Binding-site contacts:
Ligand atom N1 contacts residue VAL740 of chain 1.A at 3.1 Å (h-bond).
Ligand atom N9 contacts residue ILE737 of chain 1.A at 3.8 Å.
Ligand atom C13 contacts residue ILE737 of chain 1.A at 3.5 Å (hydrophobic).
Ligand atom N8 contacts residue ASP822 of chain 1.A at 3.3 Å (salt-bridge).
Ligand atom C14 contacts residue ILE737 of chain 1.A at 3.6 Å (hydrophobic).
Ligand atom N7 contacts residue ILE739 of chain 1.A at 3.5 Å.
Ligand atom C11 contacts residue PHE819 of chain 1.A at 3.9 Å (hydrophobic).
Ligand atom C5 contacts residue ILE821 of chain 1.A at 3.8 Å (hydrophobic).
Ligand atom C1 contacts residue MET811 of chain 1.A at 3.8 Å (hydrophobic).
Ligand atom C11 contacts residue GLU738 of chain 1.A at 3.3 Å.
Ligand atom N9 contacts residue ASP822 of chain 1.A at 3.7 Å.
Ligand atom C14 contacts residue ASP822 of chain 1.A at 3.5 Å.
Ligand atom N8 contacts residue ASP694 of chain 1.A at 3.3 Å (salt-bridge).
Ligand atom C13 contacts residue TYR725 of chain 1.A at 3.6 Å (hydrophobic).
Ligand atom C2 contacts residue ILE689 of chain 1.A at 3.8 Å (hydrophobic).
Ligand atom C3 contacts residue GLU738 of chain 1.A at 3.8 Å.
Ligand atom C2 contacts residue MET811 of chain 1.A at 3.5 Å (hydrophobic).
Ligand atom C14 contacts residue ASP699 of chain 1.A at 3.6 Å.
Ligand atom C8 contacts residue LYS748 of chain 1.A at 3.6 Å.
Ligand atom C7 contacts residue MET811 of chain 1.A at 3.5 Å (hydrophobic).
Ligand atom C12 contacts residue ILE737 of chain 1.A at 3.6 Å (hydrophobic).
Ligand atom C1 contacts residue VAL740 of chain 1.A at 3.7 Å (hydrophobic).
Ligand atom N3 contacts residue MET811 of chain 1.A at 3.9 Å.
Ligand atom C14 contacts residue TYR725 of chain 1.A at 3.9 Å (hydrophobic).
Ligand atom N4 contacts residue ILE689 of chain 1.A at 3.7 Å.
Ligand atom C11 contacts residue TYR725 of chain 1.A at 3.3 Å (hydrophobic).
Ligand atom C13 contacts residue ASP822 of chain 1.A at 3.7 Å.
Ligand atom N1 contacts residue ILE739 of chain 1.A at 3.9 Å.
Ligand atom C6 contacts residue ILE689 of chain 1.A at 3.8 Å (hydrophobic).
Ligand atom N7 contacts residue VAL740 of chain 1.A at 2.9 Å (h-bond).
Ligand atom N4 contacts residue MET811 of chain 1.A at 3.9 Å.
Ligand atom N3 contacts residue ILE821 of chain 1.A at 3.8 Å.
Ligand atom N2 contacts residue MET811 of chain 1.A at 3.5 Å (h-bond).
Ligand atom N4 contacts residue ILE821 of chain 1.A at 3.8 Å.
Ligand atom C9 contacts residue LYS748 of chain 1.A at 3.5 Å.
Ligand atom N6 contacts residue ILE821 of chain 1.A at 3.9 Å.
Ligand atom N1 contacts residue GLU738 of chain 1.A at 3.8 Å.
Ligand atom N8 contacts residue ILE737 of chain 1.A at 3.7 Å.
Ligand atom C6 contacts residue ILE821 of chain 1.A at 3.5 Å (hydrophobic).
Ligand atom N5 contacts residue ILE821 of chain 1.A at 3.5 Å.

The small molecule below binds the protein below.
Small molecule (SMILES): Cc1nc(N)nc(-n2c(Nc3cc[nH]n3)nc3ccccc32)n1

Sequence of chain 1.A:
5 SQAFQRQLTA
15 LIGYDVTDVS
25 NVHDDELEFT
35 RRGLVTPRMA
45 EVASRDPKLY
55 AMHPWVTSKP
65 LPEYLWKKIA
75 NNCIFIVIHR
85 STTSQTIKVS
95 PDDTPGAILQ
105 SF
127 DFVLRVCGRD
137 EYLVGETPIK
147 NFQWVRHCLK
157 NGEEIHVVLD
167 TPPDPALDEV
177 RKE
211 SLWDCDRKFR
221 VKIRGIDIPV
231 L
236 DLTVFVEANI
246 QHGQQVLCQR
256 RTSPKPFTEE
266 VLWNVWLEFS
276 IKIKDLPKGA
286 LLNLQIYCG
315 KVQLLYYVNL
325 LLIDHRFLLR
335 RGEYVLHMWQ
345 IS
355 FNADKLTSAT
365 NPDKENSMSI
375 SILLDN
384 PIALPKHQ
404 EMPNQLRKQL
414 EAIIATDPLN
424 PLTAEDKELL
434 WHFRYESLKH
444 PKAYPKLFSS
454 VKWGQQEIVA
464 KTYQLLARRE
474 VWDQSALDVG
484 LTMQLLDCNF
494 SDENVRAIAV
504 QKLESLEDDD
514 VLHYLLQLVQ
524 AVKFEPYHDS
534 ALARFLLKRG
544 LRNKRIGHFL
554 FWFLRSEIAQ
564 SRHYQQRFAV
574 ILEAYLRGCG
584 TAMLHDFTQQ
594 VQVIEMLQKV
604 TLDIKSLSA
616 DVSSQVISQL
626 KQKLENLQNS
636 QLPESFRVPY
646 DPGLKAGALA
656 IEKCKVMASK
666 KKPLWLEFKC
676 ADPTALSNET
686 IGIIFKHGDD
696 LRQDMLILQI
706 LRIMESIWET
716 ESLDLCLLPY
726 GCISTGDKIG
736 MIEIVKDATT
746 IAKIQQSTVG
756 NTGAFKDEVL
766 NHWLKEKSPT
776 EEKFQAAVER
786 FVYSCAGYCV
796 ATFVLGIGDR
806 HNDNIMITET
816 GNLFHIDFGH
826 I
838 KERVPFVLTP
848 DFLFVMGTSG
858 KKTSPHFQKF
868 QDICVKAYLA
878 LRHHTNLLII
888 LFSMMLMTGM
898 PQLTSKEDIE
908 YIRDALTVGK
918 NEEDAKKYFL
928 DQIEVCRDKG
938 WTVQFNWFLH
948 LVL